The small molecule below binds the protein below.
Small molecule (SMILES): Nc1ncc2cc3cnccc3cc2n1

Sequence of chain 1.B:
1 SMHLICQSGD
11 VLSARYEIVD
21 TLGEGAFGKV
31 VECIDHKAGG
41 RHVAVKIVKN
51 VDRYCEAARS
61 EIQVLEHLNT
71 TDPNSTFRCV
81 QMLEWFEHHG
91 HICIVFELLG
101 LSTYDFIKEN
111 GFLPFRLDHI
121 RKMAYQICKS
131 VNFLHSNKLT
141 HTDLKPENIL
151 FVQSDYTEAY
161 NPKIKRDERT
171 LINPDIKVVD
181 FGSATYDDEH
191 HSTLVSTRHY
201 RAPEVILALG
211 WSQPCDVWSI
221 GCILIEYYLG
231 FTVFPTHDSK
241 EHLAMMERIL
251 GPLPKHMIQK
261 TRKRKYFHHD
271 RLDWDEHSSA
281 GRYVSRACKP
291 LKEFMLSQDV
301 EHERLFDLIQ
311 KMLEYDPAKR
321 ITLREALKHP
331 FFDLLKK

Binding-site contacts:
Ligand atom N2 contacts residue LEU22 of chain 1.B at 3.6 Å.
Ligand atom N3 contacts residue VAL30 of chain 1.B at 4.0 Å.
Ligand atom C contacts residue VAL30 of chain 1.B at 4.0 Å (hydrophobic).
Ligand atom N2 contacts residue LEU98 of chain 1.B at 3.8 Å.
Ligand atom C8 contacts residue VAL30 of chain 1.B at 3.9 Å (hydrophobic).
Ligand atom N2 contacts residue GOL1 of chain 1.J at 3.2 Å.
Ligand atom C9 contacts residue LEU150 of chain 1.B at 4.0 Å (hydrophobic).
Ligand atom C9 contacts residue VAL30 of chain 1.B at 3.8 Å (hydrophobic).
Ligand atom C7 contacts residue GOL1 of chain 1.J at 3.9 Å.
Ligand atom C6 contacts residue GLU97 of chain 1.B at 3.4 Å.
Ligand atom N1 contacts residue LEU98 of chain 1.B at 3.9 Å.
Ligand atom C2 contacts residue VAL179 of chain 1.B at 3.7 Å (hydrophobic).
Ligand atom N3 contacts residue GOL1 of chain 1.J at 2.9 Å (h-bond).
Ligand atom C8 contacts residue LEU150 of chain 1.B at 3.6 Å (hydrophobic).
Ligand atom C7 contacts residue LEU99 of chain 1.B at 3.8 Å (hydrophobic).
Ligand atom C9 contacts residue GOL1 of chain 1.J at 3.4 Å.
Ligand atom N1 contacts residue ALA44 of chain 1.B at 3.6 Å.
Ligand atom C6 contacts residue ALA44 of chain 1.B at 3.6 Å (hydrophobic).
Ligand atom C contacts residue VAL179 of chain 1.B at 4.0 Å (hydrophobic).
Ligand atom C8 contacts residue GOL1 of chain 1.J at 3.6 Å.
Ligand atom C5 contacts residue LEU150 of chain 1.B at 4.0 Å (hydrophobic).
Ligand atom C7 contacts residue LEU22 of chain 1.B at 4.0 Å (hydrophobic).
Ligand atom C2 contacts residue PHE96 of chain 1.B at 3.6 Å (hydrophobic).
Ligand atom C4 contacts residue PHE96 of chain 1.B at 3.8 Å (hydrophobic).
Ligand atom C1 contacts residue VAL179 of chain 1.B at 3.8 Å (hydrophobic).
Ligand atom C7 contacts residue LEU150 of chain 1.B at 3.7 Å (hydrophobic).
Ligand atom N contacts residue VAL179 of chain 1.B at 3.8 Å.
Ligand atom N2 contacts residue LEU99 of chain 1.B at 2.9 Å (h-bond).
Ligand atom C1 contacts residue LYS46 of chain 1.B at 3.5 Å.
Ligand atom N contacts residue LYS46 of chain 1.B at 3.1 Å (salt-bridge).
Ligand atom N1 contacts residue GLU97 of chain 1.B at 3.7 Å.
Ligand atom C2 contacts residue LYS46 of chain 1.B at 4.0 Å.
Ligand atom N3 contacts residue LEU150 of chain 1.B at 3.4 Å.
Ligand atom N2 contacts residue GLY100 of chain 1.B at 3.8 Å.
Ligand atom N1 contacts residue LEU99 of chain 1.B at 3.0 Å (h-bond).
Ligand atom C3 contacts residue VAL179 of chain 1.B at 4.0 Å (hydrophobic).
Ligand atom C10 contacts residue VAL30 of chain 1.B at 4.0 Å (hydrophobic).
Ligand atom C6 contacts residue LEU99 of chain 1.B at 3.9 Å (hydrophobic).
Ligand atom N contacts residue GLU61 of chain 1.B at 4.0 Å.
Ligand atom N contacts residue ASP180 of chain 1.B at 3.7 Å.